The protein below binds the small molecule below.
Small molecule (SMILES): O=C(CCc1ccncc1)NCc1ccc2-c3ccccn3->[Ir+]34(c5ccccc5-c5ccc6ccccc6n->35)(c3ccccc3-c3ccc5ccccc5n->43)<-n2c1

Binding-site contacts:
Ligand atom C06 contacts residue VAL220 of chain 2.A at 3.9 Å (hydrophobic).
Ligand atom C44 contacts residue GLY461 of chain 2.A at 4.0 Å.
Ligand atom C45 contacts residue GLY461 of chain 2.A at 3.9 Å.
Ligand atom C04 contacts residue PHE199 of chain 2.A at 3.9 Å (hydrophobic).
Ligand atom C05 contacts residue VAL220 of chain 2.A at 3.3 Å (hydrophobic).
Ligand atom C20 contacts residue VAL220 of chain 2.A at 3.3 Å (hydrophobic).
Ligand atom C05 contacts residue PHE199 of chain 2.A at 3.6 Å (hydrophobic).
Ligand atom C16 contacts residue VAL220 of chain 2.A at 3.2 Å (hydrophobic).
Ligand atom C57 contacts residue HEM1 of chain 2.B at 3.9 Å.
Ligand atom C36 contacts residue LEU462 of chain 2.A at 3.7 Å (hydrophobic).
Ligand atom C11 contacts residue VAL220 of chain 2.A at 4.0 Å (hydrophobic).
Ligand atom C02 contacts residue VAL220 of chain 2.A at 3.5 Å (hydrophobic).
Ligand atom C12 contacts residue VAL91 of chain 2.A at 3.8 Å (hydrophobic).
Ligand atom C31 contacts residue PHE200 of chain 2.A at 3.4 Å (hydrophobic).
Ligand atom C49 contacts residue ALA285 of chain 2.A at 3.8 Å (hydrophobic).
Ligand atom C53 contacts residue THR289 of chain 2.A at 3.6 Å.
Ligand atom C49 contacts residue PHE284 of chain 2.A at 3.8 Å (hydrophobic).
Ligand atom C33 contacts residue LEU462 of chain 2.A at 3.9 Å (hydrophobic).
Ligand atom C04 contacts residue VAL220 of chain 2.A at 3.5 Å (hydrophobic).
Ligand atom C04 contacts residue PHE200 of chain 2.A at 4.0 Å (hydrophobic).
Ligand atom C28 contacts residue PHE200 of chain 2.A at 4.0 Å (hydrophobic).
Ligand atom C19 contacts residue VAL220 of chain 2.A at 3.9 Å (hydrophobic).
Ligand atom C54 contacts residue THR289 of chain 2.A at 3.9 Å.
Ligand atom C01 contacts residue VAL220 of chain 2.A at 4.0 Å (hydrophobic).
Ligand atom C11 contacts residue PHE88 of chain 2.A at 3.5 Å (hydrophobic).
Ligand atom C20 contacts residue PHE221 of chain 2.A at 3.3 Å (hydrophobic).
Ligand atom C12 contacts residue PHE88 of chain 2.A at 3.7 Å (hydrophobic).
Ligand atom N55 contacts residue HEM1 of chain 2.B at 1.9 Å.
Ligand atom C45 contacts residue LEU462 of chain 2.A at 4.0 Å (hydrophobic).
Ligand atom C56 contacts residue ALA285 of chain 2.A at 3.5 Å (hydrophobic).
Ligand atom C42 contacts residue ILE100 of chain 2.A at 3.4 Å (hydrophobic).
Ligand atom C41 contacts residue ILE100 of chain 2.A at 3.8 Å (hydrophobic).
Ligand atom C56 contacts residue HEM1 of chain 2.B at 2.6 Å.
Ligand atom C17 contacts residue VAL220 of chain 2.A at 3.4 Å (hydrophobic).
Ligand atom C27 contacts residue PHE88 of chain 2.A at 3.5 Å (hydrophobic).
Ligand atom C54 contacts residue HEM1 of chain 2.B at 2.9 Å.
Ligand atom C17 contacts residue PHE221 of chain 2.A at 3.8 Å (hydrophobic).
Ligand atom C08 contacts residue VAL220 of chain 2.A at 4.0 Å (hydrophobic).
Ligand atom C57 contacts residue ALA285 of chain 2.A at 3.4 Å (hydrophobic).
Ligand atom C31 contacts residue PHE88 of chain 2.A at 3.4 Å (hydrophobic).

Sequence of chain 2.A:
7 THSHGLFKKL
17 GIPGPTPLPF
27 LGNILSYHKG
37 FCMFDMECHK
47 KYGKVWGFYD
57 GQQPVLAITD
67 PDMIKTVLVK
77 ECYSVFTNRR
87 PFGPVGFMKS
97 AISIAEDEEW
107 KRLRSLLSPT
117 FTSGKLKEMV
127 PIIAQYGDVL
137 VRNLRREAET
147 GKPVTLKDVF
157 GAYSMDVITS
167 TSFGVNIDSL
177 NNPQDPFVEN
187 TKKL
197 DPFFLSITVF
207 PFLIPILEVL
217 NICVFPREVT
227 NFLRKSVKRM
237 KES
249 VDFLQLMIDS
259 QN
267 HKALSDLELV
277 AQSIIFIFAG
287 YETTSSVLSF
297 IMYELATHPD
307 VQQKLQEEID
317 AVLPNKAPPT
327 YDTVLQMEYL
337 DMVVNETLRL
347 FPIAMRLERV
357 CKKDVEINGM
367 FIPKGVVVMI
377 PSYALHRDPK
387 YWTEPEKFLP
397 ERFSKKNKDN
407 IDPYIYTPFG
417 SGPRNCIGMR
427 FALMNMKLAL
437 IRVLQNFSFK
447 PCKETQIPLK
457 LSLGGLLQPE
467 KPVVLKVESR